Sequence of chain 1.A:
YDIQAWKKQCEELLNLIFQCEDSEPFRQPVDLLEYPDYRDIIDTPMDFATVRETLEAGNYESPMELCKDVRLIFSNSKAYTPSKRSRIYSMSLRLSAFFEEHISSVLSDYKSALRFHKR

A protein and the small-molecule ligand that binds it are described below.
Small molecule (SMILES): O=C(O)c1ccccc1O

Binding-site contacts:
Ligand atom C1' contacts residue SER110 of chain 1.A at 3.6 Å.
Ligand atom O2 contacts residue THR105 of chain 1.A at 4.0 Å.
Ligand atom C2 contacts residue ILE112 of chain 1.A at 3.5 Å (hydrophobic).
Ligand atom C4 contacts residue TYR62 of chain 1.A at 4.3 Å (hydrophobic).
Ligand atom O1' contacts residue TYR113 of chain 1.A at 3.5 Å (h-bond).
Ligand atom C4 contacts residue TYR104 of chain 1.A at 3.6 Å (hydrophobic).
Ligand atom C3 contacts residue TYR104 of chain 1.A at 3.8 Å (hydrophobic).
Ligand atom O2 contacts residue TYR113 of chain 1.A at 4.1 Å.
Ligand atom C1' contacts residue TYR113 of chain 1.A at 4.4 Å (hydrophobic).
Ligand atom C3 contacts residue SER101 of chain 1.A at 4.3 Å.
Ligand atom C2 contacts residue SER101 of chain 1.A at 3.9 Å.
Ligand atom O1' contacts residue THR105 of chain 1.A at 3.0 Å (h-bond).
Ligand atom O2' contacts residue SER110 of chain 1.A at 3.9 Å.
Ligand atom O2' contacts residue ILE112 of chain 1.A at 4.1 Å.
Ligand atom O1' contacts residue SER110 of chain 1.A at 2.6 Å (h-bond).
Ligand atom C6 contacts residue ILE112 of chain 1.A at 3.8 Å (hydrophobic).
Ligand atom C5 contacts residue TYR59 of chain 1.A at 3.7 Å (hydrophobic).
Ligand atom C5 contacts residue TYR104 of chain 1.A at 3.5 Å (hydrophobic).
Ligand atom O2' contacts residue PRO106 of chain 1.A at 3.9 Å.
Ligand atom C1 contacts residue TYR104 of chain 1.A at 3.9 Å (hydrophobic).
Ligand atom O1' contacts residue PRO106 of chain 1.A at 4.1 Å.
Ligand atom C6 contacts residue TYR59 of chain 1.A at 3.8 Å (hydrophobic).
Ligand atom C1' contacts residue ILE112 of chain 1.A at 3.6 Å (hydrophobic).
Ligand atom C2 contacts residue TYR104 of chain 1.A at 3.9 Å (hydrophobic).
Ligand atom C4 contacts residue VAL54 of chain 1.A at 4.2 Å (hydrophobic).
Ligand atom C1 contacts residue ILE112 of chain 1.A at 3.8 Å (hydrophobic).
Ligand atom O2 contacts residue ILE112 of chain 1.A at 3.7 Å.
Ligand atom C1' contacts residue THR105 of chain 1.A at 3.9 Å.
Ligand atom C5 contacts residue ILE112 of chain 1.A at 4.2 Å (hydrophobic).
Ligand atom O2 contacts residue SER101 of chain 1.A at 2.8 Å (h-bond).
Ligand atom O2' contacts residue THR105 of chain 1.A at 4.5 Å.
Ligand atom C4 contacts residue ILE112 of chain 1.A at 4.4 Å (hydrophobic).
Ligand atom C3 contacts residue ILE112 of chain 1.A at 3.8 Å (hydrophobic).
Ligand atom C6 contacts residue TYR104 of chain 1.A at 3.6 Å (hydrophobic).
Ligand atom O1' contacts residue ILE112 of chain 1.A at 3.7 Å.
Ligand atom C1' contacts residue PRO106 of chain 1.A at 4.1 Å (hydrophobic).